Binding-site contacts:
Ligand atom C1 contacts residue TRP62 of chain 1.A at 3.7 Å (hydrophobic).
Ligand atom O7 contacts residue TRP63 of chain 1.A at 3.1 Å.
Ligand atom N2 contacts residue ALA107 of chain 1.A at 2.9 Å (h-bond).
Ligand atom C7 contacts residue ASP101 of chain 1.A at 3.7 Å.
Ligand atom C7 contacts residue ALA107 of chain 1.A at 3.8 Å (hydrophobic).
Ligand atom O3 contacts residue TRP63 of chain 1.A at 3.1 Å (h-bond).
Ligand atom C3 contacts residue ASP101 of chain 1.A at 3.5 Å.
Ligand atom C5 contacts residue TRP62 of chain 1.A at 3.7 Å (hydrophobic).
Ligand atom O5 contacts residue ASN103 of chain 1.A at 3.7 Å.
Ligand atom C1 contacts residue ALA107 of chain 1.A at 3.8 Å (hydrophobic).
Ligand atom C6 contacts residue GLN57 of chain 1.A at 3.4 Å.
Ligand atom C8 contacts residue LEU75 of chain 1.A at 3.6 Å (hydrophobic).
Ligand atom O6 contacts residue ASP101 of chain 1.A at 2.6 Å (salt-bridge).
Ligand atom C8 contacts residue ASP101 of chain 1.A at 3.7 Å.
Ligand atom O7 contacts residue TRP62 of chain 1.A at 3.8 Å.
Ligand atom C2 contacts residue ALA107 of chain 1.A at 3.6 Å (hydrophobic).
Ligand atom N2 contacts residue ASP101 of chain 1.A at 2.8 Å (salt-bridge).
Ligand atom C6 contacts residue TRP63 of chain 1.A at 3.5 Å (hydrophobic).
Ligand atom C8 contacts residue TRP108 of chain 1.A at 3.2 Å (hydrophobic).
Ligand atom C2 contacts residue ASP101 of chain 1.A at 3.6 Å.
Ligand atom O4 contacts residue ASP52 of chain 1.A at 3.6 Å (salt-bridge).
Ligand atom O3 contacts residue ASN103 of chain 1.A at 3.8 Å.
Ligand atom C6 contacts residue ASN103 of chain 1.A at 3.7 Å.
Ligand atom C3 contacts residue ALA107 of chain 1.A at 3.7 Å (hydrophobic).
Ligand atom C5 contacts residue ASP101 of chain 1.A at 3.7 Å.
Ligand atom O6 contacts residue TRP62 of chain 1.A at 2.8 Å (h-bond).
Ligand atom O4 contacts residue ASP101 of chain 1.A at 3.6 Å.
Ligand atom C5 contacts residue ASN103 of chain 1.A at 3.8 Å.
Ligand atom C4 contacts residue ASP101 of chain 1.A at 3.8 Å.
Ligand atom C4 contacts residue TRP62 of chain 1.A at 3.8 Å (hydrophobic).
Ligand atom O4 contacts residue ASN59 of chain 1.A at 3.3 Å.
Ligand atom O6 contacts residue TRP63 of chain 1.A at 3.3 Å.
Ligand atom O6 contacts residue GLN57 of chain 1.A at 2.6 Å (h-bond).
Ligand atom O7 contacts residue ASN59 of chain 1.A at 2.9 Å (h-bond).
Ligand atom C1 contacts residue ASP101 of chain 1.A at 3.7 Å.
Ligand atom O7 contacts residue ILE58 of chain 1.A at 3.7 Å.
Ligand atom O6 contacts residue GLU35 of chain 1.A at 3.2 Å (salt-bridge).
Ligand atom C8 contacts residue GLN57 of chain 1.A at 3.7 Å.
Ligand atom C6 contacts residue ASP101 of chain 1.A at 3.2 Å.
Ligand atom C5 contacts residue ASP52 of chain 1.A at 3.5 Å.

Sequence of chain 1.A:
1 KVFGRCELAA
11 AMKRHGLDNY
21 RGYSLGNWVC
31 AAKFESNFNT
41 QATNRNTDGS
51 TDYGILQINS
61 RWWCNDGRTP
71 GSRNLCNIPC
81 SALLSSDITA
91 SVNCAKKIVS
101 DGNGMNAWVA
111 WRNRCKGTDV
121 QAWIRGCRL

This protein binds this small molecule.
Small molecule (SMILES): CC(=O)N[C@@H]1[C@@H](O)[C@H](O[C@@H]2O[C@H](CO)[C@@H](O[C@@H]3O[C@H](CO)[C@@H](O[C@@H]4O[C@H](CO)[C@@H](O)[C@H](O)[C@H]4NC(C)=O)[C@H](O)[C@H]3NC(C)=O)[C@H](O)[C@H]2NC(C)=O)[C@@H](CO)O[C@H]1O